Sequence of chain 1.B:
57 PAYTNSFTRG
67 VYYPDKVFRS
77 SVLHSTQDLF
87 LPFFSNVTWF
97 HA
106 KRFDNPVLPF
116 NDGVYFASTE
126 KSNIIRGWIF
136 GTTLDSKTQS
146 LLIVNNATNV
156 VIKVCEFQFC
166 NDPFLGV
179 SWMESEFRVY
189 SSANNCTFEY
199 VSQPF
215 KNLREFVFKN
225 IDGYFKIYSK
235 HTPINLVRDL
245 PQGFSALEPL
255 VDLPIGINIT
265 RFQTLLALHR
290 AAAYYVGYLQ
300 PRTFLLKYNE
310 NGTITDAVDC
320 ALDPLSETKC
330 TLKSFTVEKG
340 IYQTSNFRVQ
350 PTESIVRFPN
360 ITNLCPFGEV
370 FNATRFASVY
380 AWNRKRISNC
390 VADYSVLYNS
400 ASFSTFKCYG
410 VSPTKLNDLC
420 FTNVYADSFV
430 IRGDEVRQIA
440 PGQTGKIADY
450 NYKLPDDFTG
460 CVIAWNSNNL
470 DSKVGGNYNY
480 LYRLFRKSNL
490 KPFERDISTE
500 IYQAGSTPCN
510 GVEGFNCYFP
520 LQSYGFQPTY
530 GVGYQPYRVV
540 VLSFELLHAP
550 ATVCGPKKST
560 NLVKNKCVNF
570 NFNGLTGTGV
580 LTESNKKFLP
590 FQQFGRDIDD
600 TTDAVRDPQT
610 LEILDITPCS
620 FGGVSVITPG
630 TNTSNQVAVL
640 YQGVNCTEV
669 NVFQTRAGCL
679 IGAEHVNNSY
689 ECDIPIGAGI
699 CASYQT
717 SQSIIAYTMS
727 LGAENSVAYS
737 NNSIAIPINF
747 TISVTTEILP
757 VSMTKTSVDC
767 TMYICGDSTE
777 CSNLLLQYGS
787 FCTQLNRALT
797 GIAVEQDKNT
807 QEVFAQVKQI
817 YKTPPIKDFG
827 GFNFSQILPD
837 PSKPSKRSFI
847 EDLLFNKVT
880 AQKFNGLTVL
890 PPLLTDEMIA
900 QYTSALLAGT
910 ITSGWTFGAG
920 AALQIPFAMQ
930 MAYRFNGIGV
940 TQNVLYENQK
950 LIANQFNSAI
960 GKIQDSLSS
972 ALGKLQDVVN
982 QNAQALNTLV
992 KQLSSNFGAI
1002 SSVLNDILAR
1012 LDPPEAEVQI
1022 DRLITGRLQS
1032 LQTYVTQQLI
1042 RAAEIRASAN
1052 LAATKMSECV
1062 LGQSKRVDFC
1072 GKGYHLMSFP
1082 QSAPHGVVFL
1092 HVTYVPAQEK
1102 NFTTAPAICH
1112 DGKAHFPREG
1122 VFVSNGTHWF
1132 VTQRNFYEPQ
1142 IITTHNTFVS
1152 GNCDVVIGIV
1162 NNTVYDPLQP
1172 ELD

Binding-site contacts:
Ligand atom C2 contacts residue GLU309 of chain 1.B at 4.1 Å.
Ligand atom C2 contacts residue ASN310 of chain 1.B at 2.4 Å.
Ligand atom C8 contacts residue ASN310 of chain 1.B at 4.3 Å.
Ligand atom C4 contacts residue ASN310 of chain 1.B at 4.2 Å.
Ligand atom C3 contacts residue ASN310 of chain 1.B at 3.8 Å.
Ligand atom N2 contacts residue GLU309 of chain 1.B at 3.4 Å (salt-bridge).
Ligand atom C7 contacts residue GLU309 of chain 1.B at 3.6 Å.
Ligand atom C8 contacts residue ASN308 of chain 1.B at 3.7 Å.
Ligand atom O7 contacts residue ASN308 of chain 1.B at 4.0 Å.
Ligand atom C5 contacts residue ASN310 of chain 1.B at 3.7 Å.
Ligand atom C7 contacts residue ASN308 of chain 1.B at 4.1 Å.
Ligand atom N2 contacts residue ASN310 of chain 1.B at 2.9 Å (h-bond).
Ligand atom C1 contacts residue ASN310 of chain 1.B at 1.4 Å.
Ligand atom C7 contacts residue ASN310 of chain 1.B at 3.1 Å.
Ligand atom C1 contacts residue GLU309 of chain 1.B at 3.6 Å.
Ligand atom O7 contacts residue ASN310 of chain 1.B at 2.9 Å (h-bond).
Ligand atom C8 contacts residue GLU309 of chain 1.B at 3.7 Å.
Ligand atom O5 contacts residue ASN310 of chain 1.B at 2.4 Å (h-bond).
Ligand atom O7 contacts residue GLU309 of chain 1.B at 4.2 Å.

The protein below binds the small molecule below.
Small molecule (SMILES): CC(=O)N[C@@H]1[C@@H](O)[C@H](O)[C@@H](CO)O[C@H]1O